Binding-site contacts:
Ligand atom C19 contacts residue TRP67 of chain 2.C at 3.7 Å (hydrophobic).
Ligand atom C18 contacts residue GLY68 of chain 2.C at 3.7 Å.
Ligand atom O12 contacts residue SER47 of chain 2.C at 2.6 Å (h-bond).
Ligand atom C15 contacts residue GLY68 of chain 2.C at 3.8 Å.
Ligand atom O12 contacts residue HIS42 of chain 2.B at 3.3 Å (h-bond).
Ligand atom O11 contacts residue SER47 of chain 2.C at 3.0 Å (h-bond).
Ligand atom O9 contacts residue CYS43 of chain 2.C at 3.4 Å (h-bond).
Ligand atom O9 contacts residue GLY45 of chain 2.C at 2.6 Å (h-bond).
Ligand atom O9 contacts residue MET44 of chain 2.C at 3.3 Å.
Ligand atom O11 contacts residue HIS42 of chain 2.B at 4.0 Å.
Ligand atom C15 contacts residue TRP67 of chain 2.C at 3.9 Å (hydrophobic).
Ligand atom C18 contacts residue GLY78 of chain 2.C at 4.0 Å.
Ligand atom C19 contacts residue SER42 of chain 2.C at 3.9 Å.
Ligand atom O8 contacts residue SER47 of chain 2.C at 3.9 Å.
Ligand atom O9 contacts residue ASP46 of chain 2.C at 3.3 Å (salt-bridge).
Ligand atom C18 contacts residue SER42 of chain 2.C at 3.8 Å.
Ligand atom C20 contacts residue SER69 of chain 2.C at 3.9 Å.
Ligand atom O10 contacts residue SER66 of chain 2.C at 3.9 Å.
Ligand atom O8 contacts residue MET44 of chain 2.C at 3.2 Å.
Ligand atom C20 contacts residue SER42 of chain 2.C at 3.3 Å.
Ligand atom C19 contacts residue GLY78 of chain 2.C at 3.7 Å.
Ligand atom C17 contacts residue GLY68 of chain 2.C at 3.7 Å.
Ligand atom V16 contacts residue SER47 of chain 2.C at 2.0 Å.
Ligand atom V16 contacts residue HIS42 of chain 2.B at 4.0 Å.
Ligand atom C21 contacts residue SER42 of chain 2.C at 3.6 Å.
Ligand atom N13 contacts residue CYS43 of chain 2.C at 3.7 Å.
Ligand atom C19 contacts residue GLY68 of chain 2.C at 3.5 Å.
Ligand atom C18 contacts residue TRP67 of chain 2.C at 3.2 Å (hydrophobic).
Ligand atom C14 contacts residue SER47 of chain 2.C at 3.9 Å.
Ligand atom N13 contacts residue MET44 of chain 2.C at 3.7 Å.
Ligand atom O12 contacts residue SER66 of chain 2.C at 3.5 Å (h-bond).
Ligand atom O9 contacts residue SER47 of chain 2.C at 2.8 Å (h-bond).
Ligand atom O10 contacts residue VAL65 of chain 2.C at 4.0 Å.
Ligand atom C17 contacts residue TRP67 of chain 2.C at 3.4 Å (hydrophobic).
Ligand atom O8 contacts residue CYS43 of chain 2.C at 4.0 Å.
Ligand atom O10 contacts residue SER47 of chain 2.C at 2.7 Å (h-bond).
Ligand atom C21 contacts residue GLY68 of chain 2.C at 3.9 Å.
Ligand atom C20 contacts residue SER41 of chain 2.C at 4.0 Å.
Ligand atom C20 contacts residue GLY68 of chain 2.C at 3.5 Å.
Ligand atom C17 contacts residue VAL65 of chain 2.C at 3.7 Å (hydrophobic).

The small molecule below binds the protein below.
Small molecule (SMILES): O[V]1(O)(O)ONC(=O->1)c1ccccc1

Sequence of chain 2.B:
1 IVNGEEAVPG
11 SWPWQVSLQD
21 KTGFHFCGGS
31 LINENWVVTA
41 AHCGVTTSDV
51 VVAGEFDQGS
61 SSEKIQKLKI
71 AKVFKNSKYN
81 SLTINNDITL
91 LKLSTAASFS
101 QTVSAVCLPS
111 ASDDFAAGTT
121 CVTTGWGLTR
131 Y

Sequence of chain 2.C:
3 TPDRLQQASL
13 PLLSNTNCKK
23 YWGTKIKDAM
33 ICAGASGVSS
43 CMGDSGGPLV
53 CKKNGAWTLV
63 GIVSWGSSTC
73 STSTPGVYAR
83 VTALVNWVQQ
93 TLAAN